Sequence of chain 1.A:
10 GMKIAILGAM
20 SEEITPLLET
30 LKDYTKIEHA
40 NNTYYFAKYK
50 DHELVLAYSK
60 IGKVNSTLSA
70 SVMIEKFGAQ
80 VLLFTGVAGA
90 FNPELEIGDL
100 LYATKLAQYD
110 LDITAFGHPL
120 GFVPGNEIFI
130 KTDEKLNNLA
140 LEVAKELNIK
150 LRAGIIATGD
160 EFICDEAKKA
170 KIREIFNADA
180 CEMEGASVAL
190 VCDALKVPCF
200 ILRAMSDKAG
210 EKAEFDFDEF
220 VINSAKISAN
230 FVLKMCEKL

Sequence of chain 1.D:
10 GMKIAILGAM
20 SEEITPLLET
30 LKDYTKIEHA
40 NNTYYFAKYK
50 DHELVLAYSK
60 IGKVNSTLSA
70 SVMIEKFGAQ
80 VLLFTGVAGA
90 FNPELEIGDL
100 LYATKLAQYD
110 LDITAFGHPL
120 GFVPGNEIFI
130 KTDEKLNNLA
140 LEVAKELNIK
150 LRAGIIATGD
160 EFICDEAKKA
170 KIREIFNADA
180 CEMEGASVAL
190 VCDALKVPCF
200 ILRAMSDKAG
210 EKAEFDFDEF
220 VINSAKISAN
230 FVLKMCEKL

Binding-site contacts:
Ligand atom C2 contacts residue GLU160 of chain 1.A at 3.6 Å.
Ligand atom N7 contacts residue SER205 of chain 1.A at 3.6 Å.
Ligand atom C3' contacts residue MET182 of chain 1.A at 3.7 Å (hydrophobic).
Ligand atom N7 contacts residue GLY88 of chain 1.A at 3.3 Å (h-bond).
Ligand atom C5 contacts residue GLY88 of chain 1.A at 3.7 Å.
Ligand atom C2 contacts residue ILE162 of chain 1.A at 3.7 Å (hydrophobic).
Ligand atom C2 contacts residue PHE161 of chain 1.A at 3.6 Å (hydrophobic).
Ligand atom O3' contacts residue GLU183 of chain 1.A at 2.6 Å (salt-bridge).
Ligand atom N6 contacts residue PHE161 of chain 1.A at 3.5 Å.
Ligand atom C8 contacts residue SER205 of chain 1.A at 3.3 Å.
Ligand atom N6 contacts residue ASP206 of chain 1.A at 2.9 Å (salt-bridge).
Ligand atom N1 contacts residue CYS180 of chain 1.A at 3.7 Å.
Ligand atom S contacts residue PHE161 of chain 1.A at 3.5 Å.
Ligand atom O3' contacts residue ALA18 of chain 1.A at 3.4 Å.
Ligand atom N1 contacts residue PHE161 of chain 1.A at 3.5 Å.
Ligand atom C3' contacts residue ILE60 of chain 1.A at 3.6 Å (hydrophobic).
Ligand atom C5 contacts residue PHE161 of chain 1.A at 3.3 Å (hydrophobic).
Ligand atom C5' contacts residue MET182 of chain 1.A at 3.6 Å (hydrophobic).
Ligand atom N1 contacts residue ILE162 of chain 1.A at 3.0 Å (h-bond).
Ligand atom C2' contacts residue GLU183 of chain 1.A at 3.6 Å.
Ligand atom N7 contacts residue ALA87 of chain 1.A at 3.5 Å.
Ligand atom C1' contacts residue PHE216 of chain 1.A at 3.5 Å (hydrophobic).
Ligand atom C3' contacts residue GLU183 of chain 1.A at 3.3 Å.
Ligand atom N7 contacts residue PHE161 of chain 1.A at 3.6 Å.
Ligand atom C10 contacts residue VAL86 of chain 1.A at 3.1 Å (hydrophobic).
Ligand atom O3' contacts residue ILE60 of chain 1.A at 2.9 Å.
Ligand atom C7' contacts residue MET19 of chain 1.A at 3.7 Å (hydrophobic).
Ligand atom C8 contacts residue ASP206 of chain 1.A at 3.5 Å.
Ligand atom N6 contacts residue ILE162 of chain 1.A at 2.9 Å (h-bond).
Ligand atom C9' contacts residue PHE115 of chain 1.D at 3.6 Å (hydrophobic).
Ligand atom N2' contacts residue ILE60 of chain 1.A at 3.6 Å.
Ligand atom C8 contacts residue GLY88 of chain 1.A at 3.6 Å.
Ligand atom C6 contacts residue PHE161 of chain 1.A at 3.3 Å (hydrophobic).
Ligand atom N3 contacts residue GLU181 of chain 1.A at 3.5 Å.
Ligand atom C8 contacts residue ALA87 of chain 1.A at 3.4 Å (hydrophobic).
Ligand atom S contacts residue PHE115 of chain 1.D at 3.6 Å.
Ligand atom C7' contacts residue ILE60 of chain 1.A at 3.7 Å (hydrophobic).
Ligand atom C2' contacts residue MET182 of chain 1.A at 3.7 Å (hydrophobic).
Ligand atom N3 contacts residue MET182 of chain 1.A at 3.7 Å.
Ligand atom N7 contacts residue ASP206 of chain 1.A at 2.7 Å (salt-bridge).

The small molecule below binds the protein below.
Small molecule (SMILES): Nc1ncnc2c(CN3C[C@H](CSc4cnccn4)[C@@H](O)C3)c[nH]c12